Sequence of chain 1.C:
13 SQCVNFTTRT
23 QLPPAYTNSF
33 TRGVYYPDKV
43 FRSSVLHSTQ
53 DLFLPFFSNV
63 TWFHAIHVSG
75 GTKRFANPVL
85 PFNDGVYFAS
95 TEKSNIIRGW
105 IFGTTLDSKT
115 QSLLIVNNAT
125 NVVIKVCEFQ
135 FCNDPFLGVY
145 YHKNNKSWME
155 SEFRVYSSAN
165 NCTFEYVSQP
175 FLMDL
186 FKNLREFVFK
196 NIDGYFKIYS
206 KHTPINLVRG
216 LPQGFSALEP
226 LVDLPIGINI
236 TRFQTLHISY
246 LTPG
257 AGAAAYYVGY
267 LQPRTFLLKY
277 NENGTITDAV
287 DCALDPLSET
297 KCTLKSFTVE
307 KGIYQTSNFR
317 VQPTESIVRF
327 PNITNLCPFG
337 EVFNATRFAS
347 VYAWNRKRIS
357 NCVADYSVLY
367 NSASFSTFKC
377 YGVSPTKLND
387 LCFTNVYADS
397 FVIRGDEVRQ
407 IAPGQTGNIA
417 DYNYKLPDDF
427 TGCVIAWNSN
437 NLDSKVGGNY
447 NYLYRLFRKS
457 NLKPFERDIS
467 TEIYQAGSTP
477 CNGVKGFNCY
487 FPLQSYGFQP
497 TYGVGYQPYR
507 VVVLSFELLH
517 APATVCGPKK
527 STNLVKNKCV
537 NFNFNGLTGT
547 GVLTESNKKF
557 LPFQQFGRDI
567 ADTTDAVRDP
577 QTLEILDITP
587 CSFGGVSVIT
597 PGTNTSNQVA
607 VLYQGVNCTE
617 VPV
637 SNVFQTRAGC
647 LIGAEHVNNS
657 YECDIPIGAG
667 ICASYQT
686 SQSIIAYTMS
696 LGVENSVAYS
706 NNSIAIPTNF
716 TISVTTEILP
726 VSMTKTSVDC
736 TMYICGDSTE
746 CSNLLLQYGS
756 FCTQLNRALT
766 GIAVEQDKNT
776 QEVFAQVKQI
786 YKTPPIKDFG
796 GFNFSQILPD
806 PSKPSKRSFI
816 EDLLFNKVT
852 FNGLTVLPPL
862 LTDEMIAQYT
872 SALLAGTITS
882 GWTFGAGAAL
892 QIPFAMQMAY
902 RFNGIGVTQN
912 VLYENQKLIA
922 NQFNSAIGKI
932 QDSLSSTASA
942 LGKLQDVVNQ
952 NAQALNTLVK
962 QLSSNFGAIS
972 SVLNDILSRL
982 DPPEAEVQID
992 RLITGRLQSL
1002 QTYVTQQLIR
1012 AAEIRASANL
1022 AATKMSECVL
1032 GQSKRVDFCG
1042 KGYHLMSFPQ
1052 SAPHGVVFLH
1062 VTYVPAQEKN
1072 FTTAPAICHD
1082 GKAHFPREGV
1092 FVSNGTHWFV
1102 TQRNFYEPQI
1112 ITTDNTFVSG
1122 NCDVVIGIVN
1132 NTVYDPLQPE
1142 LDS

Binding-site contacts:
Ligand atom C5 contacts residue ASN654 of chain 1.C at 3.7 Å.
Ligand atom O5 contacts residue ASN654 of chain 1.C at 2.4 Å (h-bond).
Ligand atom O7 contacts residue ASN654 of chain 1.C at 3.6 Å.
Ligand atom N2 contacts residue ASN654 of chain 1.C at 2.9 Å (h-bond).
Ligand atom C8 contacts residue HIS652 of chain 1.C at 4.0 Å.
Ligand atom C4 contacts residue ASN654 of chain 1.C at 4.2 Å.
Ligand atom C7 contacts residue ASN654 of chain 1.C at 3.5 Å.
Ligand atom C1 contacts residue ASN654 of chain 1.C at 1.4 Å.
Ligand atom C3 contacts residue ASN654 of chain 1.C at 3.8 Å.
Ligand atom C2 contacts residue ASN654 of chain 1.C at 2.5 Å.

A small-molecule ligand and the protein it binds are described below.
Small molecule (SMILES): CC(=O)N[C@@H]1[C@@H](O)[C@H](O)[C@@H](CO)O[C@H]1O